The small molecule below binds the protein below.
Small molecule (SMILES): O=C(N[C@@H](Cc1c[nH]c2ccccc12)C(=O)Nc1ccncc1)c1ccc(-c2cccc(F)c2)cc1F

Sequence of chain 1.A:
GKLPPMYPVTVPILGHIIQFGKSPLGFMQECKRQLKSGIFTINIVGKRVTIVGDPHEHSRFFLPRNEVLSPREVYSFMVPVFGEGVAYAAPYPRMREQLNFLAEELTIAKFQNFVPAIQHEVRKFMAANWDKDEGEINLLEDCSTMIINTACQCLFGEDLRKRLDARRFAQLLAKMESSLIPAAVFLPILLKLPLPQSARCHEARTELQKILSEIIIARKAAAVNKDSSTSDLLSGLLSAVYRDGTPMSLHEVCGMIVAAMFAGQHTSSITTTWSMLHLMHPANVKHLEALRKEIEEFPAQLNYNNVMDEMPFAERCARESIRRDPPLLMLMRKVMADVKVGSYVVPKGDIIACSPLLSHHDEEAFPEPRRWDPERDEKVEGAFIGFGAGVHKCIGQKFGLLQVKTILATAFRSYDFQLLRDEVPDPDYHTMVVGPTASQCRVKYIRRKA

Binding-site contacts:
Ligand atom C21 contacts residue PHE270 of chain 1.A at 3.8 Å (hydrophobic).
Ligand atom F2 contacts residue VAL441 of chain 1.A at 3.6 Å.
Ligand atom C28 contacts residue ALA271 of chain 1.A at 4.0 Å (hydrophobic).
Ligand atom C11 contacts residue LEU188 of chain 1.A at 4.0 Å (hydrophobic).
Ligand atom F2 contacts residue PHE270 of chain 1.A at 3.1 Å.
Ligand atom C11 contacts residue MET440 of chain 1.A at 3.1 Å (hydrophobic).
Ligand atom C17 contacts residue GLU185 of chain 1.A at 3.5 Å.
Ligand atom N4 contacts residue TYR83 of chain 1.A at 3.4 Å.
Ligand atom C27 contacts residue ALA271 of chain 1.A at 3.6 Å (hydrophobic).
Ligand atom C29 contacts residue PHE90 of chain 1.A at 3.9 Å (hydrophobic).
Ligand atom C3 contacts residue HEM1 of chain 1.E at 2.9 Å.
Ligand atom C3 contacts residue THR275 of chain 1.A at 4.0 Å.
Ligand atom F1 contacts residue LEU188 of chain 1.A at 3.6 Å.
Ligand atom C21 contacts residue MET86 of chain 1.A at 3.2 Å (hydrophobic).
Ligand atom C27 contacts residue PHE90 of chain 1.A at 3.6 Å (hydrophobic).
Ligand atom C19 contacts residue GLU185 of chain 1.A at 3.4 Å.
Ligand atom C4 contacts residue ALA271 of chain 1.A at 3.3 Å (hydrophobic).
Ligand atom C15 contacts residue GLU185 of chain 1.A at 3.5 Å.
Ligand atom C9 contacts residue MET440 of chain 1.A at 3.5 Å (hydrophobic).
Ligand atom C12 contacts residue MET440 of chain 1.A at 3.7 Å (hydrophobic).
Ligand atom F1 contacts residue SER186 of chain 1.A at 3.8 Å.
Ligand atom C22 contacts residue MET86 of chain 1.A at 4.0 Å (hydrophobic).
Ligand atom C2 contacts residue HEM1 of chain 1.E at 2.6 Å.
Ligand atom C18 contacts residue GLU185 of chain 1.A at 3.5 Å.
Ligand atom C10 contacts residue MET440 of chain 1.A at 3.0 Å (hydrophobic).
Ligand atom N1 contacts residue HEM1 of chain 1.E at 1.9 Å.
Ligand atom C25 contacts residue TYR96 of chain 1.A at 3.7 Å (hydrophobic).
Ligand atom C28 contacts residue PHE90 of chain 1.A at 3.5 Å (hydrophobic).
Ligand atom C20 contacts residue PHE270 of chain 1.A at 3.6 Å (hydrophobic).
Ligand atom C3 contacts residue ALA271 of chain 1.A at 3.3 Å (hydrophobic).
Ligand atom C4 contacts residue THR275 of chain 1.A at 3.9 Å.
Ligand atom C12 contacts residue LEU188 of chain 1.A at 4.0 Å (hydrophobic).
Ligand atom C14 contacts residue GLU185 of chain 1.A at 3.1 Å.
Ligand atom C11 contacts residue PRO190 of chain 1.A at 4.0 Å (hydrophobic).
Ligand atom F1 contacts residue GLU185 of chain 1.A at 3.8 Å.
Ligand atom O1 contacts residue PHE85 of chain 1.A at 3.8 Å.
Ligand atom C1 contacts residue HEM1 of chain 1.E at 3.8 Å.
Ligand atom C26 contacts residue HEM1 of chain 1.E at 3.9 Å.
Ligand atom N3 contacts residue PHE270 of chain 1.A at 3.8 Å.
Ligand atom C13 contacts residue GLU185 of chain 1.A at 3.6 Å.